Sequence of chain 1.A:
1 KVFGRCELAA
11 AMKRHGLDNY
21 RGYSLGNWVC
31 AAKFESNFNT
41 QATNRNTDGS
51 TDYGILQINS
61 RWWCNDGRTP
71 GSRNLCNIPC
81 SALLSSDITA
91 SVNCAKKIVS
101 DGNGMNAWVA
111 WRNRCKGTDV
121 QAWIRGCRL

The protein below binds the small molecule below.
Small molecule (SMILES): [NH3+][Pt]1([NH3+])OC(=O)C2(CCC2)C(=O)O1

Binding-site contacts:
Ligand atom N2 contacts residue HIS15 of chain 1.A at 2.9 Å (h-bond).
Ligand atom N2 contacts residue ASN93 of chain 1.A at 3.6 Å.
Ligand atom N1 contacts residue HIS15 of chain 1.A at 4.3 Å.
Ligand atom PT1 contacts residue HIS15 of chain 1.A at 2.3 Å.
Ligand atom N2 contacts residue VAL92 of chain 1.A at 3.9 Å.
Ligand atom N2 contacts residue THR89 of chain 1.A at 3.7 Å.